Sequence of chain 1.A:
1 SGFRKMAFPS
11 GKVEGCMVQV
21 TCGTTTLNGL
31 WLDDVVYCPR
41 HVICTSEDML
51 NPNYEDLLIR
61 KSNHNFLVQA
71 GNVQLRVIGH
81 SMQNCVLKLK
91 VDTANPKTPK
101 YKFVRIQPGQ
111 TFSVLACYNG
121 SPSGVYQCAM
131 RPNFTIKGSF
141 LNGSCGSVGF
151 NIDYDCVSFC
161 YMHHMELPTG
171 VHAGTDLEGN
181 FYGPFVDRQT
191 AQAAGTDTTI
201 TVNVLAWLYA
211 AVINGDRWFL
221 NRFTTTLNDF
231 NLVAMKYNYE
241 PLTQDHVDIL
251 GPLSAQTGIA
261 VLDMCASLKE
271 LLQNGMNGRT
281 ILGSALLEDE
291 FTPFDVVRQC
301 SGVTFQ

Binding-site contacts:
Ligand atom C25 contacts residue CYS145 of chain 2.A at 3.1 Å (hydrophobic).
Ligand atom F2 contacts residue MET165 of chain 2.A at 3.3 Å.
Ligand atom O2 contacts residue GLN189 of chain 2.A at 3.5 Å.
Ligand atom F1 contacts residue GLU166 of chain 2.A at 3.0 Å.
Ligand atom O5 contacts residue CYS145 of chain 2.A at 2.6 Å (h-bond).
Ligand atom N4 contacts residue GLY143 of chain 2.A at 3.7 Å.
Ligand atom O4 contacts residue GLY143 of chain 2.A at 2.7 Å (h-bond).
Ligand atom F3 contacts residue GLN192 of chain 2.A at 3.6 Å.
Ligand atom C19 contacts residue GLY143 of chain 2.A at 3.5 Å.
Ligand atom N5 contacts residue GLU166 of chain 2.A at 3.2 Å (salt-bridge).
Ligand atom C23 contacts residue THR25 of chain 2.A at 3.6 Å.
Ligand atom N2 contacts residue GLU166 of chain 2.A at 2.9 Å (salt-bridge).
Ligand atom C7 contacts residue TYR54 of chain 2.A at 3.6 Å (hydrophobic).
Ligand atom C16 contacts residue GLU166 of chain 2.A at 3.2 Å.
Ligand atom F3 contacts residue THR190 of chain 2.A at 2.8 Å.
Ligand atom O3 contacts residue GLU166 of chain 2.A at 3.0 Å (salt-bridge).
Ligand atom N5 contacts residue PHE140 of chain 2.A at 3.2 Å (h-bond).
Ligand atom O6 contacts residue PHE140 of chain 2.A at 3.7 Å.
Ligand atom C24 contacts residue ASN142 of chain 2.A at 3.4 Å.
Ligand atom C7 contacts residue HIS41 of chain 2.A at 3.5 Å.
Ligand atom C18 contacts residue CYS145 of chain 2.A at 1.8 Å (hydrophobic).
Ligand atom O5 contacts residue HIS41 of chain 2.A at 2.6 Å (h-bond).
Ligand atom C15 contacts residue GLU166 of chain 2.A at 3.6 Å.
Ligand atom C6 contacts residue MET165 of chain 2.A at 3.4 Å (hydrophobic).
Ligand atom O4 contacts residue SER144 of chain 2.A at 3.1 Å (h-bond).
Ligand atom O3 contacts residue MET165 of chain 2.A at 3.3 Å.
Ligand atom O4 contacts residue CYS145 of chain 2.A at 3.1 Å (h-bond).
Ligand atom C22 contacts residue ASN142 of chain 2.A at 2.9 Å.
Ligand atom C24 contacts residue GLY143 of chain 2.A at 3.1 Å.
Ligand atom C21 contacts residue ASN142 of chain 2.A at 3.6 Å.
Ligand atom C12 contacts residue GLU166 of chain 2.A at 3.7 Å.
Ligand atom F2 contacts residue GLU166 of chain 2.A at 2.6 Å.
Ligand atom F2 contacts residue LEU167 of chain 2.A at 3.3 Å.
Ligand atom C2 contacts residue HIS164 of chain 2.A at 3.5 Å.
Ligand atom C29 contacts residue GLU166 of chain 2.A at 3.6 Å.
Ligand atom C19 contacts residue CYS145 of chain 2.A at 2.9 Å (hydrophobic).
Ligand atom N3 contacts residue HIS164 of chain 2.A at 3.0 Å (h-bond).
Ligand atom N3 contacts residue CYS145 of chain 2.A at 3.2 Å (h-bond).
Ligand atom C17 contacts residue CYS145 of chain 2.A at 2.8 Å (hydrophobic).
Ligand atom O6 contacts residue HIS163 of chain 2.A at 2.8 Å (h-bond).

Sequence of chain 2.A:
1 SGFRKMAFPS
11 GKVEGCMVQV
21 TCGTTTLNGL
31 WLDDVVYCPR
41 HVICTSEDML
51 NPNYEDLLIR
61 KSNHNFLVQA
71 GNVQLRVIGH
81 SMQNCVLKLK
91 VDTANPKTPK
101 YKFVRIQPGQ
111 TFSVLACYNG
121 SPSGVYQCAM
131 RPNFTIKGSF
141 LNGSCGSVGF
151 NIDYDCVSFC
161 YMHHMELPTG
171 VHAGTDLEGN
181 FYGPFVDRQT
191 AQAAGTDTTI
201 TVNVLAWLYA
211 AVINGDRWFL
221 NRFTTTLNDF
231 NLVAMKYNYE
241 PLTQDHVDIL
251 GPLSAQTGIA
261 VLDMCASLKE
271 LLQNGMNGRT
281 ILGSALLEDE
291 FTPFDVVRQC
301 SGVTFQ

The small molecule below binds the protein below.
Small molecule (SMILES): CC1(C)CN(C(=O)[C@H](O)[C@H](C[C@@H]2CCCNC2=O)NC(=O)[C@@H]2[C@@H]3[C@H](CN2C(=O)[C@@H](NC(=O)C(F)(F)F)C(C)(C)C)C3(C)C)C1